Binding-site contacts:
Ligand atom C4 contacts residue PHE121 of chain 1.A at 3.9 Å (hydrophobic).
Ligand atom C5 contacts residue NBB1 of chain 1.C at 4.0 Å.
Ligand atom C11 contacts residue THR57 of chain 1.A at 4.1 Å.
Ligand atom C5 contacts residue PHE120 of chain 1.A at 4.0 Å (hydrophobic).
Ligand atom C12 contacts residue NBB1 of chain 1.C at 3.3 Å.
Ligand atom O2S contacts residue ILE51 of chain 1.A at 4.3 Å.
Ligand atom C11 contacts residue GLN71 of chain 1.A at 4.3 Å.
Ligand atom C2 contacts residue TYR107 of chain 1.A at 3.8 Å (hydrophobic).
Ligand atom S contacts residue LEU55 of chain 1.A at 4.0 Å.
Ligand atom C12 contacts residue LEU72 of chain 1.A at 3.9 Å (hydrophobic).
Ligand atom O2S contacts residue PHE121 of chain 1.A at 3.9 Å.
Ligand atom O1S contacts residue THR57 of chain 1.A at 2.9 Å (h-bond).
Ligand atom C2 contacts residue VAL108 of chain 1.A at 4.2 Å (hydrophobic).
Ligand atom C1 contacts residue PHE120 of chain 1.A at 4.3 Å (hydrophobic).
Ligand atom C3 contacts residue MET52 of chain 1.A at 4.2 Å (hydrophobic).
Ligand atom O2S contacts residue LEU55 of chain 1.A at 3.1 Å.
Ligand atom C1 contacts residue HIS111 of chain 1.A at 3.6 Å.
Ligand atom N10 contacts residue LEU55 of chain 1.A at 4.0 Å.
Ligand atom C1 contacts residue PHE121 of chain 1.A at 4.0 Å (hydrophobic).
Ligand atom C14 contacts residue HIS111 of chain 1.A at 3.5 Å.
Ligand atom O2S contacts residue NBB1 of chain 1.C at 3.8 Å.
Ligand atom C13 contacts residue NBB1 of chain 1.C at 3.4 Å.
Ligand atom S contacts residue NBB1 of chain 1.C at 3.9 Å.
Ligand atom C3 contacts residue PHE121 of chain 1.A at 4.1 Å (hydrophobic).
Ligand atom C11 contacts residue ILE68 of chain 1.A at 4.0 Å (hydrophobic).
Ligand atom O2S contacts residue PRO122 of chain 1.A at 4.1 Å.
Ligand atom N10 contacts residue NBB1 of chain 1.C at 2.8 Å (h-bond).
Ligand atom S contacts residue THR57 of chain 1.A at 4.1 Å.
Ligand atom C13 contacts residue LEU72 of chain 1.A at 4.1 Å (hydrophobic).
Ligand atom C2 contacts residue PHE121 of chain 1.A at 4.3 Å (hydrophobic).
Ligand atom N10 contacts residue THR57 of chain 1.A at 4.2 Å.
Ligand atom C5 contacts residue PHE121 of chain 1.A at 3.6 Å (hydrophobic).
Ligand atom O1S contacts residue MET52 of chain 1.A at 3.4 Å.
Ligand atom C12 contacts residue ILE68 of chain 1.A at 3.6 Å (hydrophobic).
Ligand atom C2 contacts residue HIS111 of chain 1.A at 3.8 Å.
Ligand atom C12 contacts residue GLN71 of chain 1.A at 4.0 Å.
Ligand atom C6 contacts residue PHE121 of chain 1.A at 3.7 Å (hydrophobic).
Ligand atom C6 contacts residue PHE120 of chain 1.A at 3.3 Å (hydrophobic).
Ligand atom C3 contacts residue TYR107 of chain 1.A at 3.9 Å (hydrophobic).
Ligand atom C11 contacts residue NBB1 of chain 1.C at 3.6 Å.

A protein and the small-molecule ligand that binds it are described below.
Small molecule (SMILES): CCCCNS(=O)(=O)c1ccccc1

Sequence of chain 1.A:
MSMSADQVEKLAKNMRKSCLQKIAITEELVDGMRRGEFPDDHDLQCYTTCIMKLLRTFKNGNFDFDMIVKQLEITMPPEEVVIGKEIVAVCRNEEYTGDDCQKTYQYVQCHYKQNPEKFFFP